Sequence of chain 1.A:
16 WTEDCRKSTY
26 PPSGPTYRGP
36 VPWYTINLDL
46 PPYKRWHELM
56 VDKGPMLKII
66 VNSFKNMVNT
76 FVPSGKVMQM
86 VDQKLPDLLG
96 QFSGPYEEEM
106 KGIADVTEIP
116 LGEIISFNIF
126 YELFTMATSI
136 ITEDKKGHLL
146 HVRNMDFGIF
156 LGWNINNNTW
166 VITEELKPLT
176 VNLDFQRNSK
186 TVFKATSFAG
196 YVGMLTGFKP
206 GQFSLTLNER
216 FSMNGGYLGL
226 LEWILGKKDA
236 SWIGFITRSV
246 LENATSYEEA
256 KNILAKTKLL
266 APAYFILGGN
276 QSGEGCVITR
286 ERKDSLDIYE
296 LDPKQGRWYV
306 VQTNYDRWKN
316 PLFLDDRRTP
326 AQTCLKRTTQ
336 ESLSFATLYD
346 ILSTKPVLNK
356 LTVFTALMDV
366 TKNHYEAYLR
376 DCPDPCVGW

Binding-site contacts:
Ligand atom C7 contacts residue ASN162 of chain 1.A at 3.2 Å.
Ligand atom O2 contacts residue LYS58 of chain 1.A at 2.8 Å (salt-bridge).
Ligand atom C8 contacts residue GLU170 of chain 1.A at 3.7 Å.
Ligand atom O5 contacts residue LYS58 of chain 1.A at 3.4 Å (salt-bridge).
Ligand atom O6 contacts residue PRO173 of chain 1.A at 3.4 Å.
Ligand atom C6 contacts residue ILE64 of chain 1.A at 3.8 Å (hydrophobic).
Ligand atom C8 contacts residue ASP376 of chain 1.A at 3.3 Å.
Ligand atom O5 contacts residue ASN159 of chain 1.A at 3.3 Å (h-bond).
Ligand atom O5 contacts residue ASN162 of chain 1.A at 2.4 Å (h-bond).
Ligand atom O7 contacts residue ASN162 of chain 1.A at 3.0 Å (h-bond).
Ligand atom C6 contacts residue ASN161 of chain 1.A at 3.8 Å.
Ligand atom C1 contacts residue MET61 of chain 1.A at 3.7 Å (hydrophobic).
Ligand atom O6 contacts residue PRO173 of chain 1.A at 3.6 Å.
Ligand atom C1 contacts residue ASN159 of chain 1.A at 3.8 Å.
Ligand atom O6 contacts residue ARG33 of chain 1.A at 3.7 Å.
Ligand atom N2 contacts residue ASN162 of chain 1.A at 3.0 Å (h-bond).
Ligand atom C8 contacts residue ARG33 of chain 1.A at 3.5 Å.
Ligand atom C6 contacts residue ASN159 of chain 1.A at 3.6 Å.
Ligand atom C5 contacts residue ASN159 of chain 1.A at 3.7 Å.
Ligand atom C8 contacts residue GLU169 of chain 1.A at 3.3 Å.
Ligand atom C7 contacts residue GLU169 of chain 1.A at 3.7 Å.
Ligand atom N2 contacts residue ARG33 of chain 1.A at 3.6 Å (salt-bridge).
Ligand atom O3 contacts residue ARG33 of chain 1.A at 3.4 Å (salt-bridge).
Ligand atom C2 contacts residue ASN162 of chain 1.A at 2.5 Å.
Ligand atom C1 contacts residue ILE64 of chain 1.A at 3.8 Å (hydrophobic).
Ligand atom C5 contacts residue ASN162 of chain 1.A at 3.7 Å.
Ligand atom C1 contacts residue ASN162 of chain 1.A at 1.5 Å.
Ligand atom C2 contacts residue ILE64 of chain 1.A at 3.8 Å (hydrophobic).
Ligand atom C7 contacts residue GLU170 of chain 1.A at 3.4 Å.
Ligand atom O3 contacts residue MET61 of chain 1.A at 3.7 Å.
Ligand atom O6 contacts residue ILE64 of chain 1.A at 3.3 Å.
Ligand atom O2 contacts residue ASP57 of chain 1.A at 3.8 Å.
Ligand atom N2 contacts residue GLU169 of chain 1.A at 3.0 Å (salt-bridge).
Ligand atom C1 contacts residue THR164 of chain 1.A at 3.7 Å.
Ligand atom C8 contacts residue THR164 of chain 1.A at 3.7 Å.
Ligand atom C7 contacts residue ARG33 of chain 1.A at 3.7 Å.
Ligand atom O5 contacts residue ASN159 of chain 1.A at 3.2 Å (h-bond).
Ligand atom O7 contacts residue GLU170 of chain 1.A at 2.5 Å (salt-bridge).
Ligand atom O5 contacts residue PRO173 of chain 1.A at 3.7 Å.
Ligand atom C6 contacts residue ASN159 of chain 1.A at 3.7 Å.

The protein below binds the small molecule below.
Small molecule (SMILES): CC(=O)N[C@H]1[C@H](O[C@H]2[C@H](O)[C@@H](NC(C)=O)CO[C@@H]2CO[C@@H]2O[C@@H](C)[C@@H](O)[C@@H](O)[C@@H]2O)O[C@H](CO)[C@@H](O[C@@H]2O[C@H](CO[C@H]3O[C@H](CO)[C@@H](O)[C@H](O)[C@@H]3O)[C@@H](O)[C@H](O[C@H]3O[C@H](CO)[C@@H](O)[C@H](O)[C@@H]3O)[C@@H]2O)[C@@H]1O